Binding-site contacts:
Ligand atom N7 contacts residue LEU167 of chain 1.D at 3.7 Å.
Ligand atom N2 contacts residue TRP176 of chain 1.C at 3.5 Å (h-bond).
Ligand atom O14 contacts residue LYS135 of chain 1.D at 3.4 Å.
Ligand atom O16 contacts residue TRP176 of chain 1.C at 3.7 Å.
Ligand atom C15 contacts residue LEU183 of chain 1.C at 3.7 Å (hydrophobic).
Ligand atom C12 contacts residue GLY181 of chain 1.C at 3.7 Å.
Ligand atom C19 contacts residue TRP172 of chain 1.C at 3.4 Å (hydrophobic).
Ligand atom O11 contacts residue LYS134 of chain 1.D at 3.6 Å.
Ligand atom C26 contacts residue PHE75 of chain 1.D at 3.8 Å (hydrophobic).
Ligand atom P2 contacts residue LYS178 of chain 1.C at 3.6 Å.
Ligand atom O15 contacts residue LYS134 of chain 1.D at 3.7 Å.
Ligand atom N5 contacts residue LYS178 of chain 1.C at 2.6 Å (salt-bridge).
Ligand atom O16 contacts residue TRP172 of chain 1.C at 2.5 Å (h-bond).
Ligand atom C25 contacts residue PHE75 of chain 1.D at 3.8 Å (hydrophobic).
Ligand atom N4 contacts residue ARG182 of chain 1.C at 3.6 Å (salt-bridge).
Ligand atom C17 contacts residue LYS175 of chain 1.C at 3.0 Å.
Ligand atom N6 contacts residue LYS175 of chain 1.C at 3.0 Å (salt-bridge).
Ligand atom O3 contacts residue PHE164 of chain 1.D at 3.8 Å.
Ligand atom O2 contacts residue LYS135 of chain 1.D at 3.7 Å.
Ligand atom S1 contacts residue LEU171 of chain 1.D at 3.6 Å.
Ligand atom O17 contacts residue LYS134 of chain 1.D at 2.8 Å.
Ligand atom C26 contacts residue LEU171 of chain 1.D at 3.6 Å (hydrophobic).
Ligand atom C6 contacts residue TRP176 of chain 1.C at 3.7 Å (hydrophobic).
Ligand atom C23 contacts residue MET72 of chain 1.D at 3.7 Å (hydrophobic).
Ligand atom N1 contacts residue TRP176 of chain 1.C at 3.7 Å.
Ligand atom O10 contacts residue LYS178 of chain 1.C at 2.7 Å (salt-bridge).
Ligand atom O13 contacts residue ASP131 of chain 1.D at 3.5 Å.
Ligand atom C12 contacts residue LYS178 of chain 1.C at 3.8 Å.
Ligand atom C4 contacts residue PHE164 of chain 1.D at 3.6 Å (hydrophobic).
Ligand atom N2 contacts residue LYS178 of chain 1.C at 3.4 Å (salt-bridge).
Ligand atom N5 contacts residue GLY181 of chain 1.C at 3.5 Å.
Ligand atom N5 contacts residue PHE177 of chain 1.C at 3.7 Å.
Ligand atom C17 contacts residue TRP176 of chain 1.C at 3.8 Å (hydrophobic).
Ligand atom O6 contacts residue LYS135 of chain 1.D at 3.4 Å (salt-bridge).
Ligand atom C12 contacts residue LEU183 of chain 1.C at 3.6 Å (hydrophobic).
Ligand atom C7 contacts residue TRP176 of chain 1.C at 3.1 Å (hydrophobic).
Ligand atom O1 contacts residue PHE164 of chain 1.D at 3.8 Å.
Ligand atom N4 contacts residue LEU183 of chain 1.C at 3.2 Å (h-bond).
Ligand atom O12 contacts residue LYS178 of chain 1.C at 3.3 Å (salt-bridge).
Ligand atom N5 contacts residue LEU183 of chain 1.C at 3.0 Å (h-bond).

Sequence of chain 1.D:
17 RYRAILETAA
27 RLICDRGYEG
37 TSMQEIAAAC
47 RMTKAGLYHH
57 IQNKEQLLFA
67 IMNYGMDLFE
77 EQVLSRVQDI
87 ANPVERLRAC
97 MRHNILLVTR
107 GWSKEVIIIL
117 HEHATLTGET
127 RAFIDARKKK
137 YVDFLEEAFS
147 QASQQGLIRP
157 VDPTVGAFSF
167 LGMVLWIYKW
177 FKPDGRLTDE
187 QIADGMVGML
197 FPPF

Sequence of chain 1.C:
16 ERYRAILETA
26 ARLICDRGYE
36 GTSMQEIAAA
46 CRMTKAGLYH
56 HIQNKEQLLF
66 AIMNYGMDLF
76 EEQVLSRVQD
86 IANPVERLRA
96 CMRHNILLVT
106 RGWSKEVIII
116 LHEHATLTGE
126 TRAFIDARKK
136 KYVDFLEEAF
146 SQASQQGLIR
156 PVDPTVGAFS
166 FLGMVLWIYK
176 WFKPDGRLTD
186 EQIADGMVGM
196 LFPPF

This small molecule binds to this protein.
Small molecule (SMILES): CC(C)CC(=O)SCCNC(=O)CCNC(=O)[C@H](O)C(C)(C)COP(=O)(O)OP(=O)(O)OC[C@H]1O[C@@H](n2cnc3c(N)ncnc32)[C@H](O)[C@@H]1OP(=O)(O)O